Sequence of chain 1.I:
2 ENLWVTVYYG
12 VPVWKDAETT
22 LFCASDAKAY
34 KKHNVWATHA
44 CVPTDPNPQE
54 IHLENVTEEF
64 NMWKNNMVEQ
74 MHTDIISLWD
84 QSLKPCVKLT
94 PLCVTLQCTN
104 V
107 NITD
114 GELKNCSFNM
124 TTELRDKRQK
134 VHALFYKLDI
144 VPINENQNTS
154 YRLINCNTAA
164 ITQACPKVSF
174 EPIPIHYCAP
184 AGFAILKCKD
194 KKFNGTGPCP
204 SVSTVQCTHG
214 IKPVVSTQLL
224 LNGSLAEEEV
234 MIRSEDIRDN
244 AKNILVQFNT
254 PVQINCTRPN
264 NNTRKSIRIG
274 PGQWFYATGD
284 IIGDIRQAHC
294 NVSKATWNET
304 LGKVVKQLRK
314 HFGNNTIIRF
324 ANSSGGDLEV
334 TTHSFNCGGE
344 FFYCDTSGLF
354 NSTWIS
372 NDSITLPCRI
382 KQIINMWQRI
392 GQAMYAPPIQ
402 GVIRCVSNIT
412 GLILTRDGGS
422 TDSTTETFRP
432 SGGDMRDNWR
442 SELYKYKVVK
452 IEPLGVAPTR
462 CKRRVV

Binding-site contacts:
Ligand atom C6 contacts residue HIS135 of chain 1.I at 4.1 Å.
Ligand atom O6 contacts residue SER120 of chain 1.I at 3.7 Å.
Ligand atom C5 contacts residue SER120 of chain 1.I at 4.2 Å.
Ligand atom C5 contacts residue HIS135 of chain 1.I at 3.7 Å.
Ligand atom C8 contacts residue LEU137 of chain 1.I at 4.4 Å (hydrophobic).
Ligand atom O5 contacts residue HIS135 of chain 1.I at 4.0 Å.
Ligand atom C1 contacts residue HIS135 of chain 1.I at 4.2 Å.
Ligand atom C7 contacts residue ASN118 of chain 1.I at 2.9 Å.
Ligand atom C2 contacts residue ASN118 of chain 1.I at 2.5 Å.
Ligand atom C5 contacts residue ASN118 of chain 1.I at 3.6 Å.
Ligand atom O7 contacts residue ASN118 of chain 1.I at 2.3 Å (h-bond).
Ligand atom C3 contacts residue ASN118 of chain 1.I at 3.8 Å.
Ligand atom C3 contacts residue HIS135 of chain 1.I at 4.5 Å.
Ligand atom C4 contacts residue ASN118 of chain 1.I at 4.2 Å.
Ligand atom C6 contacts residue SER120 of chain 1.I at 3.3 Å.
Ligand atom N2 contacts residue ASN118 of chain 1.I at 3.0 Å (h-bond).
Ligand atom O5 contacts residue ASN118 of chain 1.I at 2.3 Å (h-bond).
Ligand atom C1 contacts residue ASN118 of chain 1.I at 1.4 Å.
Ligand atom O5 contacts residue SER120 of chain 1.I at 4.3 Å.
Ligand atom C8 contacts residue ASP283 of chain 1.I at 3.4 Å.
Ligand atom C8 contacts residue ASN118 of chain 1.I at 4.3 Å.

The small molecule below binds the protein below.
Small molecule (SMILES): CC(=O)N[C@@H]1[C@@H](O)[C@H](O)[C@@H](CO)O[C@H]1O